Sequence of chain 1.D:
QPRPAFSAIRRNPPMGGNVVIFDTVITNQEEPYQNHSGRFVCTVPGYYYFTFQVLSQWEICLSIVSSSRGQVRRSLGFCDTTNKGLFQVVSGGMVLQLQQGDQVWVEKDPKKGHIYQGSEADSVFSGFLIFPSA

Binding-site contacts:
Ligand atom O3 contacts residue HIS36 of chain 1.D at 3.8 Å.
Ligand atom C1 contacts residue ASN35 of chain 1.D at 3.0 Å.
Ligand atom C4 contacts residue ASN35 of chain 1.D at 2.5 Å.
Ligand atom O1 contacts residue ASP23 of chain 1.D at 3.4 Å.
Ligand atom O7 contacts residue PRO14 of chain 1.D at 3.8 Å.
Ligand atom C3 contacts residue HIS36 of chain 1.D at 3.9 Å.
Ligand atom O6 contacts residue ASN35 of chain 1.D at 2.9 Å (h-bond).
Ligand atom C5 contacts residue ASN35 of chain 1.D at 1.3 Å.
Ligand atom O1 contacts residue ASN35 of chain 1.D at 4.2 Å.
Ligand atom C6 contacts residue ASN35 of chain 1.D at 1.9 Å.
Ligand atom N2 contacts residue ASN35 of chain 1.D at 4.5 Å.
Ligand atom O5 contacts residue ASP23 of chain 1.D at 3.2 Å (salt-bridge).
Ligand atom N2 contacts residue HIS36 of chain 1.D at 4.2 Å.
Ligand atom C1 contacts residue ASP23 of chain 1.D at 3.4 Å.
Ligand atom C6 contacts residue ASP23 of chain 1.D at 4.3 Å.
Ligand atom O6 contacts residue ASP23 of chain 1.D at 4.2 Å.
Ligand atom C8 contacts residue PRO14 of chain 1.D at 4.0 Å (hydrophobic).
Ligand atom C5 contacts residue ASP23 of chain 1.D at 3.8 Å.
Ligand atom C7 contacts residue PRO14 of chain 1.D at 3.8 Å (hydrophobic).
Ligand atom O5 contacts residue ASN35 of chain 1.D at 2.2 Å (h-bond).
Ligand atom C3 contacts residue ASN35 of chain 1.D at 3.3 Å.
Ligand atom O1 contacts residue ASN12 of chain 1.D at 4.3 Å.
Ligand atom O4 contacts residue ASN35 of chain 1.D at 2.7 Å (h-bond).
Ligand atom O7 contacts residue ASN12 of chain 1.D at 3.8 Å.
Ligand atom N2 contacts residue PRO14 of chain 1.D at 4.2 Å.
Ligand atom C2 contacts residue ASN35 of chain 1.D at 3.7 Å.

A small-molecule ligand and the protein it binds are described below.
Small molecule (SMILES): CC(=O)N[C@@H]1[C@@H](O)[C@H](O)[C@@H](CO)O[C@H]1O